Binding-site contacts:
Ligand atom C2 contacts residue PHE474 of chain 1.A at 3.8 Å (hydrophobic).
Ligand atom C4 contacts residue HIS548 of chain 1.A at 3.8 Å.
Ligand atom O6 contacts residue PHE454 of chain 1.A at 3.1 Å.
Ligand atom O5 contacts residue ASP452 of chain 1.A at 4.0 Å.
Ligand atom C6 contacts residue CYS546 of chain 1.A at 3.9 Å (hydrophobic).
Ligand atom O5 contacts residue PHE474 of chain 1.A at 4.1 Å.
Ligand atom C1 contacts residue ASP452 of chain 1.A at 3.2 Å.
Ligand atom C5 contacts residue FDA1 of chain 1.B at 3.9 Å.
Ligand atom C6 contacts residue LEU545 of chain 1.A at 3.6 Å (hydrophobic).
Ligand atom C1 contacts residue PHE474 of chain 1.A at 4.0 Å (hydrophobic).
Ligand atom F2 contacts residue FDA1 of chain 1.B at 3.1 Å.
Ligand atom F2 contacts residue THR169 of chain 1.A at 3.4 Å.
Ligand atom O5 contacts residue ARG472 of chain 1.A at 3.6 Å.
Ligand atom C2 contacts residue GLN448 of chain 1.A at 3.6 Å.
Ligand atom O1 contacts residue THR169 of chain 1.A at 2.5 Å (h-bond).
Ligand atom O4 contacts residue CYS546 of chain 1.A at 2.7 Å (h-bond).
Ligand atom C6 contacts residue TYR456 of chain 1.A at 3.6 Å (hydrophobic).
Ligand atom C1 contacts residue GLN448 of chain 1.A at 3.7 Å.
Ligand atom C1 contacts residue ARG472 of chain 1.A at 3.9 Å.
Ligand atom C4 contacts residue FDA1 of chain 1.B at 3.4 Å.
Ligand atom C3 contacts residue ASN593 of chain 1.A at 4.0 Å.
Ligand atom C1 contacts residue THR169 of chain 1.A at 3.9 Å.
Ligand atom O6 contacts residue LEU545 of chain 1.A at 3.9 Å.
Ligand atom O6 contacts residue TYR456 of chain 1.A at 2.4 Å (h-bond).
Ligand atom O4 contacts residue HIS548 of chain 1.A at 3.2 Å (h-bond).
Ligand atom F2 contacts residue GLN448 of chain 1.A at 2.8 Å.
Ligand atom O3 contacts residue FDA1 of chain 1.B at 2.6 Å.
Ligand atom O1 contacts residue ASP452 of chain 1.A at 2.5 Å (salt-bridge).
Ligand atom C4 contacts residue CYS546 of chain 1.A at 3.4 Å (hydrophobic).
Ligand atom O3 contacts residue ASN593 of chain 1.A at 3.1 Å (h-bond).
Ligand atom C3 contacts residue HIS548 of chain 1.A at 3.6 Å.
Ligand atom C6 contacts residue PHE454 of chain 1.A at 3.8 Å (hydrophobic).
Ligand atom O5 contacts residue TYR456 of chain 1.A at 4.1 Å.
Ligand atom C3 contacts residue FDA1 of chain 1.B at 2.9 Å.
Ligand atom C2 contacts residue THR169 of chain 1.A at 4.2 Å.
Ligand atom O3 contacts residue HIS548 of chain 1.A at 2.5 Å (h-bond).
Ligand atom C2 contacts residue ASN593 of chain 1.A at 3.6 Å.
Ligand atom O4 contacts residue PHE474 of chain 1.A at 3.4 Å.
Ligand atom F2 contacts residue ASN593 of chain 1.A at 3.1 Å.
Ligand atom C2 contacts residue FDA1 of chain 1.B at 3.9 Å.

Sequence of chain 1.A:
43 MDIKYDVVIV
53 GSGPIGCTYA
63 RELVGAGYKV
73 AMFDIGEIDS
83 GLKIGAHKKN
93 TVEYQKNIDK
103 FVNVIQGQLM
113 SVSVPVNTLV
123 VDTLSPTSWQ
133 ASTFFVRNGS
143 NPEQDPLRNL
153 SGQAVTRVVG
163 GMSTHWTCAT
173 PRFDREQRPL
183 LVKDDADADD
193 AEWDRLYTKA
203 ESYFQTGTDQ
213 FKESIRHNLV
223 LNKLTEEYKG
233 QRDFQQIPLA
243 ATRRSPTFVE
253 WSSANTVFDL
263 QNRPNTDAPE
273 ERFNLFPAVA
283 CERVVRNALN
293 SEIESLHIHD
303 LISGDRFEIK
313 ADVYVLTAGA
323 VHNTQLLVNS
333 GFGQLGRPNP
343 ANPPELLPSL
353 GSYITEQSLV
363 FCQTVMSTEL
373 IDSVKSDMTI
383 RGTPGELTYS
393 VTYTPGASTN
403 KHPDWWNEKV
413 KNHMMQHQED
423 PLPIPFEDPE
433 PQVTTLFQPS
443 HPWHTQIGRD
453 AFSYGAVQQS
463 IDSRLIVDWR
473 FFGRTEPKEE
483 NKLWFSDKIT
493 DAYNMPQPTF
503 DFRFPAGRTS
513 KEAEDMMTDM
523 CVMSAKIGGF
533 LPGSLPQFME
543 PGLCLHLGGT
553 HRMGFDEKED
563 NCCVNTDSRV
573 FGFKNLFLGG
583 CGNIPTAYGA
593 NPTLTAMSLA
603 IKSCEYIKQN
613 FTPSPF

A protein and the small-molecule ligand that binds it are described below.
Small molecule (SMILES): OC[C@H]1O[C@H](O)[C@H](F)[C@@H](O)[C@H]1O